This small molecule binds to this protein.
Small molecule (SMILES): CC[C@H](C)[C@H](NC(=O)[C@H](CC(N)=O)NC(=O)[C@H](CC(C)C)NC(=O)[C@H](CO)NC(=O)CNC(=O)[C@@H](N)CO)C(=O)NCC(=O)N[C@@H](CO)C(=O)N[C@@H](CC(C)C)C(=O)N[C@H](C=O)CCCCN

Binding-site contacts:
Ligand atom O contacts residue LEU4 of chain 4.A at 3.7 Å.
Ligand atom C contacts residue SER231 of chain 4.A at 3.8 Å.
Ligand atom N contacts residue ILE230 of chain 4.A at 3.1 Å (h-bond).
Ligand atom CD1 contacts residue LEU31 of chain 4.A at 3.6 Å (hydrophobic).
Ligand atom O contacts residue SER231 of chain 4.A at 3.2 Å.
Ligand atom CD1 contacts residue LYS28 of chain 4.A at 3.4 Å.
Ligand atom N contacts residue ARG34 of chain 4.A at 3.9 Å.
Ligand atom CD1 contacts residue ILE230 of chain 4.A at 3.5 Å (hydrophobic).
Ligand atom CA contacts residue SER231 of chain 4.A at 3.6 Å.
Ligand atom CB contacts residue SER24 of chain 4.A at 3.8 Å.
Ligand atom CA contacts residue ARG6 of chain 4.A at 3.7 Å.
Ligand atom O contacts residue ILE232 of chain 4.A at 3.6 Å (h-bond).
Ligand atom CB contacts residue ILE230 of chain 4.A at 3.6 Å (hydrophobic).
Ligand atom OG contacts residue ASP229 of chain 4.A at 3.6 Å.
Ligand atom OG contacts residue ARG34 of chain 4.A at 3.7 Å.
Ligand atom CD2 contacts residue GLU20 of chain 4.A at 3.6 Å.
Ligand atom C contacts residue ASP229 of chain 4.A at 3.8 Å.
Ligand atom CE contacts residue VAL37 of chain 4.A at 3.7 Å (hydrophobic).
Ligand atom CG2 contacts residue LEU31 of chain 4.A at 3.8 Å (hydrophobic).
Ligand atom CB contacts residue ARG35 of chain 4.A at 3.4 Å.
Ligand atom O contacts residue ARG6 of chain 4.A at 3.4 Å (salt-bridge).
Ligand atom N contacts residue ARG34 of chain 4.A at 3.4 Å (salt-bridge).
Ligand atom CD1 contacts residue LEU27 of chain 4.A at 3.6 Å (hydrophobic).
Ligand atom CG contacts residue ILE230 of chain 4.A at 3.6 Å (hydrophobic).
Ligand atom C contacts residue ARG34 of chain 4.A at 3.7 Å.
Ligand atom N contacts residue ASP229 of chain 4.A at 3.2 Å (salt-bridge).
Ligand atom CA contacts residue ASP229 of chain 4.A at 3.6 Å.
Ligand atom CB contacts residue VAL39 of chain 4.A at 3.7 Å (hydrophobic).
Ligand atom N contacts residue ASP229 of chain 4.A at 2.8 Å (salt-bridge).
Ligand atom CD2 contacts residue SER24 of chain 4.A at 3.5 Å.
Ligand atom CD1 contacts residue LEU27 of chain 4.A at 3.8 Å (hydrophobic).
Ligand atom CE contacts residue ARG35 of chain 4.A at 3.8 Å.
Ligand atom N contacts residue ARG34 of chain 4.A at 3.7 Å.
Ligand atom CA contacts residue ARG35 of chain 4.A at 3.8 Å.
Ligand atom CA contacts residue ASP229 of chain 4.A at 3.8 Å.
Ligand atom O contacts residue ASN2 of chain 4.A at 3.8 Å.
Ligand atom O contacts residue ARG34 of chain 4.A at 2.8 Å (salt-bridge).
Ligand atom NZ contacts residue THR217 of chain 4.A at 3.8 Å.
Ligand atom CG contacts residue ARG35 of chain 4.A at 3.1 Å.
Ligand atom CE contacts residue VAL36 of chain 4.A at 3.7 Å (hydrophobic).

Sequence of chain 4.A:
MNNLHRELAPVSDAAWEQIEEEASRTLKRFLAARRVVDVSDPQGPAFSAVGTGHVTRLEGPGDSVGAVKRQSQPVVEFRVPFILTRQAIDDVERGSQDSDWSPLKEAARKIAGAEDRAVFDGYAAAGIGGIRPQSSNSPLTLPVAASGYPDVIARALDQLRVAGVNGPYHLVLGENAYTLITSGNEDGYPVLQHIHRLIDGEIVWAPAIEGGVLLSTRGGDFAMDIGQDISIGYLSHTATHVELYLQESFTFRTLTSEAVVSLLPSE